Sequence of chain 1.B:
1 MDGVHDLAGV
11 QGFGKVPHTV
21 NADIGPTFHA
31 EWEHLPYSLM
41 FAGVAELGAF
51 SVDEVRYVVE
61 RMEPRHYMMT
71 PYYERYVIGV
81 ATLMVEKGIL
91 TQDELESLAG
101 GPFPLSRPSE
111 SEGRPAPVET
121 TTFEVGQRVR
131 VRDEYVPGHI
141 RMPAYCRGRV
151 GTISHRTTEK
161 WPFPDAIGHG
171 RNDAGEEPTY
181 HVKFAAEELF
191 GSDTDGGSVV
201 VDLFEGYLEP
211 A

Binding-site contacts:
Ligand atom N contacts residue TYR72 of chain 1.B at 4.4 Å.
Ligand atom C4 contacts residue TRP117 of chain 1.A at 4.3 Å (hydrophobic).
Ligand atom N contacts residue CSO114 of chain 1.A at 3.1 Å (h-bond).
Ligand atom C3 contacts residue CSO114 of chain 1.A at 3.5 Å.
Ligand atom C1 contacts residue CSO114 of chain 1.A at 4.1 Å.
Ligand atom N contacts residue CSD112 of chain 1.A at 3.2 Å (h-bond).
Ligand atom C4 contacts residue SER113 of chain 1.A at 3.7 Å.
Ligand atom C2 contacts residue CSD112 of chain 1.A at 4.0 Å.
Ligand atom N contacts residue ARG56 of chain 1.B at 4.5 Å.
Ligand atom C contacts residue CSD112 of chain 1.A at 2.9 Å.
Ligand atom C contacts residue CYS109 of chain 1.A at 4.4 Å (hydrophobic).
Ligand atom C3 contacts residue ARG56 of chain 1.B at 4.0 Å.
Ligand atom N contacts residue SER113 of chain 1.A at 3.2 Å (h-bond).
Ligand atom C contacts residue SER113 of chain 1.A at 2.9 Å.
Ligand atom C1 contacts residue TYR76 of chain 1.B at 4.4 Å (hydrophobic).
Ligand atom C1 contacts residue VAL52 of chain 1.B at 4.1 Å (hydrophobic).
Ligand atom C4 contacts residue TYR76 of chain 1.B at 4.2 Å (hydrophobic).
Ligand atom C3 contacts residue TRP117 of chain 1.A at 4.1 Å (hydrophobic).
Ligand atom C4 contacts residue TYR37 of chain 1.B at 3.7 Å (hydrophobic).
Ligand atom C contacts residue FE1 of chain 1.C at 2.1 Å.
Ligand atom C2 contacts residue TYR72 of chain 1.B at 4.5 Å (hydrophobic).
Ligand atom N contacts residue FE1 of chain 1.C at 3.2 Å.
Ligand atom C4 contacts residue TYR72 of chain 1.B at 3.3 Å (hydrophobic).
Ligand atom C1 contacts residue CSD112 of chain 1.A at 3.6 Å.
Ligand atom C2 contacts residue SER113 of chain 1.A at 4.1 Å.
Ligand atom C3 contacts residue GLN90 of chain 1.A at 3.4 Å.
Ligand atom C2 contacts residue CSO114 of chain 1.A at 3.8 Å.
Ligand atom C1 contacts residue ARG56 of chain 1.B at 3.8 Å.
Ligand atom C contacts residue CSO114 of chain 1.A at 2.9 Å.

The protein below binds the small molecule below.
Small molecule (SMILES): [C-]#[N+]C(C)(C)C

Sequence of chain 1.A:
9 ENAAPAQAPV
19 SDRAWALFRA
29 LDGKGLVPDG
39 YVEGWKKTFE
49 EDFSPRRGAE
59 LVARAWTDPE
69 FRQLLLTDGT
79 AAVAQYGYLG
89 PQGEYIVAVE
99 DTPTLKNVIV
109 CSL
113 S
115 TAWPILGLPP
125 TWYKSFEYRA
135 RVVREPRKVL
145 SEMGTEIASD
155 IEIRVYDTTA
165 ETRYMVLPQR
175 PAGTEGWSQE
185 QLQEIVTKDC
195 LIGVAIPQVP